Sequence of chain 1.B:
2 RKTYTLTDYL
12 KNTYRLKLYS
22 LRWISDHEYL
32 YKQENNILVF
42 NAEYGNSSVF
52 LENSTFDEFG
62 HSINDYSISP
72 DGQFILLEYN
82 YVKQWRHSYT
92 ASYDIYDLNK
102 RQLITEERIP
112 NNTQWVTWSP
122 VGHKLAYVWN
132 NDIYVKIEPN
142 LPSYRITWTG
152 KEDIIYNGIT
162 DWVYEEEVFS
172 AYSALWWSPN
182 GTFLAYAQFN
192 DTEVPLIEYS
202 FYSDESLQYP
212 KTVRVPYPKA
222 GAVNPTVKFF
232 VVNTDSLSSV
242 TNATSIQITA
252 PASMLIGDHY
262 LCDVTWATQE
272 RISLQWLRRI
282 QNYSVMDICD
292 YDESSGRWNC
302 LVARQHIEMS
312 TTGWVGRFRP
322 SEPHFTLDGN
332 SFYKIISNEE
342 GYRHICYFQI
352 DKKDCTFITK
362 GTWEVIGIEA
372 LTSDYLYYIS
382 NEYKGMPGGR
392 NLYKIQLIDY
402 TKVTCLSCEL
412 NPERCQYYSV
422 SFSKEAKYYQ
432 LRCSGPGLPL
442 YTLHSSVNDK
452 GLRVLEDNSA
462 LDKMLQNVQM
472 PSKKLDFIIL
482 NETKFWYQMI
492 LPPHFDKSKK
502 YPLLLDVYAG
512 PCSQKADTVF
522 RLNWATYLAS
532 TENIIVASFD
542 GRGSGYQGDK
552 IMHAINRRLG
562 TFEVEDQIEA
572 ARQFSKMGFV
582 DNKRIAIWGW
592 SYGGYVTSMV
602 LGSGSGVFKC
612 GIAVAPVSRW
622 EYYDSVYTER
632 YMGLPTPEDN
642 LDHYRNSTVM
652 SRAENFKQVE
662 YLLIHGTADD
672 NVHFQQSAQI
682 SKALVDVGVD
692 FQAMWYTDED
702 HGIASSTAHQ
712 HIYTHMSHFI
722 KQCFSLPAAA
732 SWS

Binding-site contacts:
Ligand atom C6 contacts residue TRP149 of chain 1.B at 3.7 Å (hydrophobic).
Ligand atom O5 contacts residue TRP149 of chain 1.B at 3.7 Å.
Ligand atom C5 contacts residue TRP149 of chain 1.B at 3.6 Å (hydrophobic).
Ligand atom C8 contacts residue ASN243 of chain 1.B at 4.4 Å.
Ligand atom C1 contacts residue TRP149 of chain 1.B at 3.8 Å (hydrophobic).
Ligand atom O5 contacts residue ASN243 of chain 1.B at 2.3 Å (h-bond).
Ligand atom C2 contacts residue ASN243 of chain 1.B at 2.5 Å.
Ligand atom C8 contacts residue THR242 of chain 1.B at 4.2 Å.
Ligand atom N2 contacts residue ASN243 of chain 1.B at 2.9 Å (h-bond).
Ligand atom C7 contacts residue ASN243 of chain 1.B at 3.5 Å.
Ligand atom C8 contacts residue VAL241 of chain 1.B at 3.4 Å (hydrophobic).
Ligand atom C4 contacts residue ASN243 of chain 1.B at 4.2 Å.
Ligand atom C5 contacts residue ASN243 of chain 1.B at 3.6 Å.
Ligand atom C1 contacts residue ASN243 of chain 1.B at 1.4 Å.
Ligand atom C3 contacts residue ASN243 of chain 1.B at 3.8 Å.
Ligand atom O7 contacts residue ASN243 of chain 1.B at 3.6 Å (h-bond).

The small molecule below binds the protein below.
Small molecule (SMILES): CC(=O)N[C@@H]1[C@@H](O)[C@H](O)[C@@H](CO)O[C@H]1O